A protein and the small-molecule ligand that binds it are described below.
Small molecule (SMILES): C[C@H](C[C@H](N)C(=O)[O-])C(=O)O

Sequence of chain 1.A:
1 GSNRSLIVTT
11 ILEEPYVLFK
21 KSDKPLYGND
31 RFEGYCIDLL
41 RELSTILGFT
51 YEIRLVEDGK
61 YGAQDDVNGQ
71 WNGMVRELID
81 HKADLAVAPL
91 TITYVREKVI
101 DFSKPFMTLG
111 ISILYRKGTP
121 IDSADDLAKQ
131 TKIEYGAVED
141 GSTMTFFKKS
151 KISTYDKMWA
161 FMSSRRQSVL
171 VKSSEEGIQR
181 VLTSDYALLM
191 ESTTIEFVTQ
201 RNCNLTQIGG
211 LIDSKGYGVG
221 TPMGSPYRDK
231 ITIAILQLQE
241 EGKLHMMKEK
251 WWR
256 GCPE

Binding-site contacts:
Ligand atom C contacts residue TYR61 of chain 1.A at 3.5 Å (hydrophobic).
Ligand atom CG1 contacts residue GLU191 of chain 1.A at 3.6 Å.
Ligand atom N contacts residue SER142 of chain 1.A at 4.0 Å.
Ligand atom OE1 contacts residue THR143 of chain 1.A at 3.0 Å (h-bond).
Ligand atom CG2 contacts residue VAL138 of chain 1.A at 3.8 Å (hydrophobic).
Ligand atom OE1 contacts residue GLY141 of chain 1.A at 3.5 Å.
Ligand atom C contacts residue ARG96 of chain 1.A at 3.4 Å.
Ligand atom CA contacts residue GLU191 of chain 1.A at 3.4 Å.
Ligand atom CG2 contacts residue GLU13 of chain 1.A at 4.0 Å.
Ligand atom OT1 contacts residue THR91 of chain 1.A at 2.8 Å (h-bond).
Ligand atom CB contacts residue TYR61 of chain 1.A at 3.5 Å (hydrophobic).
Ligand atom N contacts residue TYR217 of chain 1.A at 3.6 Å.
Ligand atom CA contacts residue THR91 of chain 1.A at 3.5 Å.
Ligand atom CB contacts residue GLU191 of chain 1.A at 4.1 Å.
Ligand atom OT1 contacts residue TYR61 of chain 1.A at 3.5 Å.
Ligand atom OT2 contacts residue GLY141 of chain 1.A at 3.3 Å.
Ligand atom N contacts residue TYR61 of chain 1.A at 4.1 Å.
Ligand atom N contacts residue PRO89 of chain 1.A at 2.9 Å (h-bond).
Ligand atom OT1 contacts residue SER142 of chain 1.A at 3.9 Å.
Ligand atom OE2 contacts residue GLU191 of chain 1.A at 3.8 Å.
Ligand atom OT2 contacts residue TYR61 of chain 1.A at 3.2 Å.
Ligand atom OE1 contacts residue SER142 of chain 1.A at 3.2 Å (h-bond).
Ligand atom OT1 contacts residue LEU90 of chain 1.A at 3.5 Å.
Ligand atom OT1 contacts residue ARG96 of chain 1.A at 2.8 Å (salt-bridge).
Ligand atom N contacts residue GLU191 of chain 1.A at 2.7 Å (salt-bridge).
Ligand atom C contacts residue PRO89 of chain 1.A at 4.2 Å (hydrophobic).
Ligand atom CG2 contacts residue TYR61 of chain 1.A at 3.7 Å (hydrophobic).
Ligand atom N contacts residue THR91 of chain 1.A at 2.9 Å (h-bond).
Ligand atom OE2 contacts residue THR143 of chain 1.A at 2.6 Å (h-bond).
Ligand atom C contacts residue SER142 of chain 1.A at 3.3 Å.
Ligand atom OT2 contacts residue SER142 of chain 1.A at 2.8 Å (h-bond).
Ligand atom CD contacts residue THR143 of chain 1.A at 3.3 Å.
Ligand atom CA contacts residue PRO89 of chain 1.A at 4.0 Å (hydrophobic).
Ligand atom CA contacts residue SER142 of chain 1.A at 3.2 Å.
Ligand atom OT2 contacts residue ARG96 of chain 1.A at 2.8 Å (salt-bridge).
Ligand atom C contacts residue THR91 of chain 1.A at 3.7 Å.
Ligand atom CG2 contacts residue SER174 of chain 1.A at 3.8 Å.
Ligand atom OT1 contacts residue PRO89 of chain 1.A at 3.6 Å (h-bond).
Ligand atom CD contacts residue GLU191 of chain 1.A at 4.0 Å.
Ligand atom CA contacts residue TYR61 of chain 1.A at 4.0 Å (hydrophobic).